A small-molecule ligand and the protein it binds are described below.
Small molecule (SMILES): COc1cc2ncnc(Nc3cc(NC(=O)c4ccnc(N5CCOCC5)c4)ccc3C)c2cc1OCCN1CCCC1

Sequence of chain 1.A:
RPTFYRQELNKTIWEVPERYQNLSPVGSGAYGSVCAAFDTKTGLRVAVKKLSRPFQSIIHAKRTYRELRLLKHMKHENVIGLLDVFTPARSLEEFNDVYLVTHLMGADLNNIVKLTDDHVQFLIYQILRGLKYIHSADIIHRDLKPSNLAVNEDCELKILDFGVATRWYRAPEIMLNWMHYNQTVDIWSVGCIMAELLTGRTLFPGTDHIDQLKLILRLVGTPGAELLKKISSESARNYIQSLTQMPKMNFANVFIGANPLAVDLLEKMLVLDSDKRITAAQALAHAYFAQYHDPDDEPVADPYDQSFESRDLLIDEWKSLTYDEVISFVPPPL

Binding-site contacts:
Ligand atom C29 contacts residue LEU80 of chain 1.A at 3.7 Å (hydrophobic).
Ligand atom C28 contacts residue LEU172 of chain 1.A at 3.6 Å (hydrophobic).
Ligand atom O16 contacts residue LEU172 of chain 1.A at 3.5 Å.
Ligand atom C32 contacts residue ALA56 of chain 1.A at 3.6 Å (hydrophobic).
Ligand atom C25 contacts residue HIS153 of chain 1.A at 3.6 Å.
Ligand atom C32 contacts residue LYS58 of chain 1.A at 3.7 Å.
Ligand atom C33 contacts residue PHE174 of chain 1.A at 3.4 Å (hydrophobic).
Ligand atom C27 contacts residue VAL88 of chain 1.A at 3.5 Å (hydrophobic).
Ligand atom C27 contacts residue MET83 of chain 1.A at 3.3 Å (hydrophobic).
Ligand atom C7 contacts residue THR111 of chain 1.A at 3.1 Å.
Ligand atom C1 contacts residue MET114 of chain 1.A at 3.2 Å (hydrophobic).
Ligand atom N14 contacts residue GLU76 of chain 1.A at 2.8 Å (salt-bridge).
Ligand atom C7 contacts residue HIS112 of chain 1.A at 3.1 Å.
Ligand atom C22 contacts residue ASP173 of chain 1.A at 3.5 Å.
Ligand atom C15 contacts residue ASP173 of chain 1.A at 3.4 Å.
Ligand atom C27 contacts residue ILE171 of chain 1.A at 3.7 Å (hydrophobic).
Ligand atom N8 contacts residue ILE89 of chain 1.A at 3.7 Å.
Ligand atom C35 contacts residue PHE174 of chain 1.A at 3.7 Å (hydrophobic).
Ligand atom O26 contacts residue HIS153 of chain 1.A at 3.6 Å.
Ligand atom C28 contacts residue ILE171 of chain 1.A at 3.6 Å (hydrophobic).
Ligand atom C34 contacts residue PHE174 of chain 1.A at 3.3 Å (hydrophobic).
Ligand atom C17 contacts residue ASP173 of chain 1.A at 3.6 Å.
Ligand atom C41 contacts residue VAL35 of chain 1.A at 3.7 Å (hydrophobic).
Ligand atom C7 contacts residue ALA56 of chain 1.A at 3.7 Å (hydrophobic).
Ligand atom O26 contacts residue ILE171 of chain 1.A at 3.5 Å.
Ligand atom C40 contacts residue VAL35 of chain 1.A at 3.0 Å (hydrophobic).
Ligand atom C18 contacts residue GLU76 of chain 1.A at 3.4 Å.
Ligand atom C29 contacts residue GLU76 of chain 1.A at 3.5 Å.
Ligand atom N6 contacts residue MET114 of chain 1.A at 3.1 Å (h-bond).
Ligand atom N6 contacts residue ALA56 of chain 1.A at 3.6 Å.
Ligand atom C13 contacts residue GLU76 of chain 1.A at 3.4 Å.
Ligand atom O16 contacts residue ASP173 of chain 1.A at 3.1 Å (salt-bridge).
Ligand atom N39 contacts residue VAL35 of chain 1.A at 3.5 Å (h-bond).
Ligand atom N8 contacts residue THR111 of chain 1.A at 2.9 Å (h-bond).
Ligand atom C21 contacts residue ASP173 of chain 1.A at 3.7 Å.
Ligand atom C25 contacts residue MET83 of chain 1.A at 3.7 Å (hydrophobic).
Ligand atom C29 contacts residue LYS58 of chain 1.A at 3.7 Å.
Ligand atom C4 contacts residue MET114 of chain 1.A at 3.5 Å (hydrophobic).
Ligand atom C13 contacts residue LYS58 of chain 1.A at 3.7 Å.
Ligand atom N6 contacts residue HIS112 of chain 1.A at 3.4 Å (h-bond).